This protein binds this small molecule.
Small molecule (SMILES): CC(=O)C(=O)O

Binding-site contacts:
Ligand atom O3 contacts residue GLN183 of chain 2.A at 3.0 Å (h-bond).
Ligand atom CB contacts residue GLN183 of chain 2.A at 3.2 Å.
Ligand atom C contacts residue ASP211 of chain 2.A at 3.8 Å.
Ligand atom CA contacts residue GLU185 of chain 2.A at 3.5 Å.
Ligand atom CB contacts residue MG1 of chain 2.B at 4.2 Å.
Ligand atom OXT contacts residue ASP211 of chain 2.A at 3.7 Å.
Ligand atom OXT contacts residue MG1 of chain 2.B at 4.1 Å.
Ligand atom C contacts residue GLY210 of chain 2.A at 3.9 Å.
Ligand atom O contacts residue GLU185 of chain 2.A at 3.0 Å (salt-bridge).
Ligand atom CA contacts residue GLN183 of chain 2.A at 3.2 Å.
Ligand atom CB contacts residue GLY208 of chain 2.A at 3.9 Å.
Ligand atom C contacts residue GLU185 of chain 2.A at 3.6 Å.
Ligand atom CA contacts residue MG1 of chain 2.B at 2.8 Å.
Ligand atom OXT contacts residue PRO209 of chain 2.A at 3.3 Å (h-bond).
Ligand atom C contacts residue GLY208 of chain 2.A at 3.4 Å.
Ligand atom OXT contacts residue GLY210 of chain 2.A at 3.0 Å (h-bond).
Ligand atom CB contacts residue PHE207 of chain 2.A at 4.3 Å (hydrophobic).
Ligand atom O3 contacts residue MG1 of chain 2.B at 2.1 Å.
Ligand atom CA contacts residue GLY208 of chain 2.A at 3.7 Å.
Ligand atom O3 contacts residue GLY208 of chain 2.A at 4.3 Å.
Ligand atom C contacts residue MG1 of chain 2.B at 2.9 Å.
Ligand atom OXT contacts residue GLY208 of chain 2.A at 3.2 Å.
Ligand atom O3 contacts residue ASP211 of chain 2.A at 4.1 Å.
Ligand atom O contacts residue GLY208 of chain 2.A at 3.9 Å.
Ligand atom O3 contacts residue GLU185 of chain 2.A at 3.1 Å (salt-bridge).
Ligand atom O3 contacts residue ARG101 of chain 2.A at 2.6 Å (salt-bridge).
Ligand atom O contacts residue ASP211 of chain 2.A at 3.0 Å (salt-bridge).
Ligand atom O contacts residue GLY210 of chain 2.A at 4.1 Å.
Ligand atom CA contacts residue ARG101 of chain 2.A at 3.6 Å.
Ligand atom O contacts residue MG1 of chain 2.B at 2.2 Å.
Ligand atom CB contacts residue PRO209 of chain 2.A at 4.4 Å (hydrophobic).
Ligand atom CB contacts residue ARG101 of chain 2.A at 3.9 Å.
Ligand atom C contacts residue GLN183 of chain 2.A at 4.3 Å.
Ligand atom C contacts residue PRO209 of chain 2.A at 4.1 Å (hydrophobic).

Sequence of chain 2.A:
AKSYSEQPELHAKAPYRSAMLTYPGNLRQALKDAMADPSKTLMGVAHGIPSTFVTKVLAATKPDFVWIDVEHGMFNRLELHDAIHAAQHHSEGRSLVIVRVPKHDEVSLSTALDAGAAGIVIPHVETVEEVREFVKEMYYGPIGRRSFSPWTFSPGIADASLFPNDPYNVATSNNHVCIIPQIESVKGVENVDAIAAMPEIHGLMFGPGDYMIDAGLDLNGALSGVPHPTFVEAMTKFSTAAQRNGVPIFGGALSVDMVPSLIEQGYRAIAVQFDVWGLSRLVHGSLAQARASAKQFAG